Sequence of chain 3.B:
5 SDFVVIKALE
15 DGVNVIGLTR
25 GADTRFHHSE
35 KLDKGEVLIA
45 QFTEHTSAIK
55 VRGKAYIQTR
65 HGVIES

Binding-site contacts:
Ligand atom O contacts residue SER51 of chain 3.B at 2.8 Å (h-bond).
Ligand atom CB contacts residue THR23 of chain 3.B at 3.8 Å.
Ligand atom CE3 contacts residue HIS31 of chain 3.C at 3.8 Å.
Ligand atom C contacts residue THR47 of chain 3.C at 3.4 Å.
Ligand atom O contacts residue GLY25 of chain 3.B at 3.2 Å (h-bond).
Ligand atom CE2 contacts residue GLN45 of chain 3.C at 3.9 Å.
Ligand atom CH2 contacts residue ILE20 of chain 3.C at 4.0 Å (hydrophobic).
Ligand atom CD2 contacts residue THR50 of chain 3.C at 4.0 Å.
Ligand atom OXT contacts residue HIS49 of chain 3.C at 3.9 Å.
Ligand atom CZ2 contacts residue ALA44 of chain 3.C at 3.8 Å (hydrophobic).
Ligand atom CZ3 contacts residue GLY21 of chain 3.C at 3.6 Å.
Ligand atom CH2 contacts residue GLY21 of chain 3.C at 3.5 Å.
Ligand atom C contacts residue SER51 of chain 3.B at 3.4 Å.
Ligand atom CD1 contacts residue GLN45 of chain 3.C at 3.4 Å.
Ligand atom CZ2 contacts residue ILE53 of chain 3.C at 3.8 Å (hydrophobic).
Ligand atom N contacts residue THR28 of chain 3.B at 2.7 Å (h-bond).
Ligand atom OXT contacts residue GLY25 of chain 3.B at 4.0 Å.
Ligand atom CE3 contacts residue HIS32 of chain 3.C at 4.0 Å.
Ligand atom C contacts residue GLY25 of chain 3.B at 3.4 Å.
Ligand atom CA contacts residue THR23 of chain 3.B at 3.8 Å.
Ligand atom CA contacts residue SER51 of chain 3.B at 3.9 Å.
Ligand atom CG contacts residue SER51 of chain 3.B at 3.8 Å.
Ligand atom CD1 contacts residue THR47 of chain 3.C at 4.0 Å.
Ligand atom OXT contacts residue THR50 of chain 3.C at 3.0 Å (h-bond).
Ligand atom CB contacts residue THR28 of chain 3.B at 3.7 Å.
Ligand atom NE1 contacts residue GLN45 of chain 3.C at 2.8 Å (h-bond).
Ligand atom N contacts residue ASP27 of chain 3.B at 3.2 Å (salt-bridge).
Ligand atom CB contacts residue SER51 of chain 3.B at 3.3 Å.
Ligand atom N contacts residue THR23 of chain 3.B at 3.0 Å (h-bond).
Ligand atom NE1 contacts residue ALA44 of chain 3.C at 3.7 Å.
Ligand atom N contacts residue GLY25 of chain 3.B at 2.8 Å (h-bond).
Ligand atom CD1 contacts residue SER51 of chain 3.B at 3.5 Å.
Ligand atom O contacts residue THR23 of chain 3.B at 3.9 Å.
Ligand atom CZ2 contacts residue THR50 of chain 3.C at 4.0 Å.
Ligand atom O contacts residue ARG24 of chain 3.B at 3.5 Å.
Ligand atom CA contacts residue GLY25 of chain 3.B at 3.6 Å.
Ligand atom OXT contacts residue THR47 of chain 3.C at 2.5 Å (h-bond).
Ligand atom O contacts residue THR47 of chain 3.C at 3.5 Å (h-bond).
Ligand atom CA contacts residue THR28 of chain 3.B at 3.3 Å.
Ligand atom CE2 contacts residue ALA44 of chain 3.C at 3.9 Å (hydrophobic).

Sequence of chain 3.C:
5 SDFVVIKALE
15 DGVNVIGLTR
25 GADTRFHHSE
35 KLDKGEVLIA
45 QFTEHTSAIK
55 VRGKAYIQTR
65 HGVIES

The small molecule below binds the protein below.
Small molecule (SMILES): N[C@@H](Cc1c[nH]c2ccccc12)C(=O)O